Sequence of chain 49.D:
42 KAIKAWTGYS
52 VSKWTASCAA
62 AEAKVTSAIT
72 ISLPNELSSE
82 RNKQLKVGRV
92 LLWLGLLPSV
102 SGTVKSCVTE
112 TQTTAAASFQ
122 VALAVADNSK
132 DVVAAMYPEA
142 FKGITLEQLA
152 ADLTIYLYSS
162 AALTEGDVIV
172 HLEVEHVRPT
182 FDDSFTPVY

Sequence of chain 49.E:
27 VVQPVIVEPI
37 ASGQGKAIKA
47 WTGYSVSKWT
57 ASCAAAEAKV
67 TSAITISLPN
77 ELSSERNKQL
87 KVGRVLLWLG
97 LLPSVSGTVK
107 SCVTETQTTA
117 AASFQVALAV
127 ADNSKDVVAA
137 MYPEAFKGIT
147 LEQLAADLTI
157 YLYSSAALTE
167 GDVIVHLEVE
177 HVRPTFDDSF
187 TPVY

Binding-site contacts:
Ligand atom N9 contacts residue TRP47 of chain 49.D at 3.9 Å.
Ligand atom O4' contacts residue LYS143 of chain 49.D at 4.1 Å.
Ligand atom C2 contacts residue TRP47 of chain 49.D at 4.2 Å (hydrophobic).
Ligand atom C5 contacts residue TRP47 of chain 49.D at 3.8 Å (hydrophobic).
Ligand atom N3 contacts residue TRP47 of chain 49.D at 4.1 Å.
Ligand atom C6 contacts residue THR48 of chain 49.D at 4.2 Å.
Ligand atom N6 contacts residue THR48 of chain 49.D at 3.3 Å (h-bond).
Ligand atom C5' contacts residue VAL178 of chain 49.E at 4.5 Å (hydrophobic).
Ligand atom N7 contacts residue TRP47 of chain 49.D at 3.7 Å.
Ligand atom C4 contacts residue TRP47 of chain 49.D at 3.9 Å (hydrophobic).
Ligand atom OP2 contacts residue GLY49 of chain 49.E at 4.2 Å.
Ligand atom C6 contacts residue TRP47 of chain 49.D at 3.9 Å (hydrophobic).
Ligand atom N6 contacts residue TRP47 of chain 49.D at 3.8 Å.
Ligand atom C8 contacts residue TRP47 of chain 49.D at 3.8 Å (hydrophobic).
Ligand atom N6 contacts residue TYR50 of chain 49.D at 4.2 Å.
Ligand atom N1 contacts residue THR48 of chain 49.D at 4.0 Å.
Ligand atom OP2 contacts residue VAL178 of chain 49.E at 4.5 Å.
Ligand atom N1 contacts residue TRP47 of chain 49.D at 4.3 Å.
Ligand atom O4' contacts residue TRP47 of chain 49.D at 4.1 Å.
Ligand atom C1' contacts residue TRP47 of chain 49.D at 4.3 Å (hydrophobic).

This small molecule binds to this protein.
Small molecule (SMILES): Nc1ncnc2c1ncn2[C@@H]1O[C@H](COO[C@@H]2C[C@@H](CO[P](=O)(O)O[C@H]3[C@@H](O)[C@H](n4cnc5c(N)ncnc54)O[C@@H]3COP(=O)=O)O[C@H]2n2ccc(=O)[nH]c2=O)[C@@H](OOP(O)OC[C@H]2O[C@@H](n3ccc(=O)[nH]c3=O)[C@H](O)[C@@H]2O)[C@H]1O.Op1oo1